Binding-site contacts:
Ligand atom O12 contacts residue HIS35 of chain 1.D at 3.5 Å.
Ligand atom C5 contacts residue HIS35 of chain 1.D at 3.7 Å.
Ligand atom C20 contacts residue TYR34 of chain 1.C at 3.9 Å (hydrophobic).
Ligand atom C13 contacts residue TRP33 of chain 1.D at 3.5 Å (hydrophobic).
Ligand atom C10 contacts residue ASN104 of chain 1.D at 3.8 Å.
Ligand atom C1 contacts residue SER100 of chain 1.D at 3.7 Å.
Ligand atom C8 contacts residue ASN105 of chain 1.D at 3.8 Å.
Ligand atom C8 contacts residue HIS35 of chain 1.D at 3.2 Å.
Ligand atom N3 contacts residue ASN36 of chain 1.C at 3.0 Å (h-bond).
Ligand atom C14 contacts residue TRP93 of chain 1.C at 3.5 Å (hydrophobic).
Ligand atom O6 contacts residue SER100 of chain 1.D at 3.1 Å (h-bond).
Ligand atom O6 contacts residue GLY107 of chain 1.D at 3.3 Å (h-bond).
Ligand atom C4 contacts residue PHE109 of chain 1.D at 3.2 Å (hydrophobic).
Ligand atom C10 contacts residue TRP33 of chain 1.D at 3.4 Å (hydrophobic).
Ligand atom O9 contacts residue SER100 of chain 1.D at 2.5 Å (h-bond).
Ligand atom O9 contacts residue HIS35 of chain 1.D at 2.8 Å (h-bond).
Ligand atom N7 contacts residue HIS35 of chain 1.D at 3.8 Å.
Ligand atom O9 contacts residue TRP33 of chain 1.D at 3.5 Å.
Ligand atom C15 contacts residue ASN105 of chain 1.D at 3.9 Å.
Ligand atom C2 contacts residue GLY107 of chain 1.D at 3.7 Å.
Ligand atom C4 contacts residue ASN36 of chain 1.C at 3.1 Å.
Ligand atom O12 contacts residue ASN105 of chain 1.D at 3.2 Å (h-bond).
Ligand atom O9 contacts residue GLY99 of chain 1.D at 3.1 Å.
Ligand atom O6 contacts residue ASN105 of chain 1.D at 3.0 Å (h-bond).
Ligand atom C2 contacts residue ASN105 of chain 1.D at 3.9 Å.
Ligand atom C5 contacts residue PHE109 of chain 1.D at 3.4 Å (hydrophobic).
Ligand atom C10 contacts residue ASN105 of chain 1.D at 3.7 Å.
Ligand atom C2 contacts residue SER100 of chain 1.D at 3.6 Å.
Ligand atom N7 contacts residue SER100 of chain 1.D at 3.6 Å.
Ligand atom N3 contacts residue GLY107 of chain 1.D at 3.2 Å (h-bond).
Ligand atom C4 contacts residue TRP108 of chain 1.D at 3.1 Å (hydrophobic).
Ligand atom C14 contacts residue ASN105 of chain 1.D at 3.7 Å.
Ligand atom N7 contacts residue ASN105 of chain 1.D at 3.0 Å (h-bond).
Ligand atom O6 contacts residue TYR106 of chain 1.D at 3.8 Å.
Ligand atom O12 contacts residue TRP98 of chain 1.C at 3.1 Å (h-bond).
Ligand atom C10 contacts residue SER100 of chain 1.D at 3.9 Å.
Ligand atom N3 contacts residue TRP108 of chain 1.D at 3.5 Å (h-bond).
Ligand atom C8 contacts residue SER100 of chain 1.D at 3.4 Å.
Ligand atom O12 contacts residue TRP93 of chain 1.C at 3.9 Å.
Ligand atom C11 contacts residue ASN105 of chain 1.D at 3.3 Å.

Sequence of chain 1.D:
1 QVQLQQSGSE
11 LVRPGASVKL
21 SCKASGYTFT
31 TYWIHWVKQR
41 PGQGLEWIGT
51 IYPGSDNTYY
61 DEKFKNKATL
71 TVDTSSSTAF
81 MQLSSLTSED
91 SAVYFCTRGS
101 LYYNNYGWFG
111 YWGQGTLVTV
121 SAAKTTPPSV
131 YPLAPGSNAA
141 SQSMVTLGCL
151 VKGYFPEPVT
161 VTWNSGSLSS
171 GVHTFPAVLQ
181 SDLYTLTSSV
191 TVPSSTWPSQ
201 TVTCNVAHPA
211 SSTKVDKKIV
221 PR

This protein binds this small molecule.
Small molecule (SMILES): CCCCCCCCCC(=O)CC(=O)N[C@H]1CCNC1=O

Sequence of chain 1.C:
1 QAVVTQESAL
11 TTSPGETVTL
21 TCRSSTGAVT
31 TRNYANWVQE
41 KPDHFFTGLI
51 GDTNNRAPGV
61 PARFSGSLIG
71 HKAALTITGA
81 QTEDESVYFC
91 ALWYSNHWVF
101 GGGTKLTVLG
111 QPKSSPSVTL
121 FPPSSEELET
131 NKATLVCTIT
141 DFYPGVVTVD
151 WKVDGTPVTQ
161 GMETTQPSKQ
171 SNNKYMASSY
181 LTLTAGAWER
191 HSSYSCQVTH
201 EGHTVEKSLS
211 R